Sequence of chain 1.B:
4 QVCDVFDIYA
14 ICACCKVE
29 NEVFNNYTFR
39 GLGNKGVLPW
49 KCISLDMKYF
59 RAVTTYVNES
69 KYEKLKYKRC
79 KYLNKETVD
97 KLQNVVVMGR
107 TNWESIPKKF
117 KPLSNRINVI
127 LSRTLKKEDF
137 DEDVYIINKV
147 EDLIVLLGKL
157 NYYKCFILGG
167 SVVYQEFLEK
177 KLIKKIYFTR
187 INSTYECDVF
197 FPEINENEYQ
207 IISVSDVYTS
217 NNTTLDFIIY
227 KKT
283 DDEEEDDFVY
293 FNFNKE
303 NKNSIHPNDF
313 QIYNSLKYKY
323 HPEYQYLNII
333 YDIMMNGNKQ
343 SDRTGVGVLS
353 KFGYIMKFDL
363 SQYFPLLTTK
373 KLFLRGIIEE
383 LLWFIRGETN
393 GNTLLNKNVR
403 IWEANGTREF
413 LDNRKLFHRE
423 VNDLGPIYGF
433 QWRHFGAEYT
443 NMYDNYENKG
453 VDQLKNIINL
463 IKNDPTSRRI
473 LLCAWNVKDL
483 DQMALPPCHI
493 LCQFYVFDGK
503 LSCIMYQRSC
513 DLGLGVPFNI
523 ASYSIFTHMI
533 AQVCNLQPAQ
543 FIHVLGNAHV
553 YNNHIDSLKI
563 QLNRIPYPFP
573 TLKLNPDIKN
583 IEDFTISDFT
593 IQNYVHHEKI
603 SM

The small molecule below binds the protein below.
Small molecule (SMILES): CCc1nc(N)nc(N)c1Cc1cccc(-c2cccc(C(=O)O)c2)c1

Binding-site contacts:
Ligand atom N4 contacts residue LEU164 of chain 1.B at 3.1 Å (h-bond).
Ligand atom N2 contacts residue ILE14 of chain 1.B at 3.6 Å.
Ligand atom C15 contacts residue PHE116 of chain 1.B at 3.7 Å (hydrophobic).
Ligand atom O2 contacts residue ARG59 of chain 1.B at 2.8 Å (salt-bridge).
Ligand atom C2 contacts residue ASP54 of chain 1.B at 3.3 Å.
Ligand atom N4 contacts residue ILE14 of chain 1.B at 3.0 Å (h-bond).
Ligand atom C18 contacts residue ARG59 of chain 1.B at 3.6 Å.
Ligand atom C9 contacts residue NDP1 of chain 1.G at 3.6 Å.
Ligand atom N2 contacts residue CYS15 of chain 1.B at 3.5 Å (h-bond).
Ligand atom C1 contacts residue ASP54 of chain 1.B at 3.4 Å.
Ligand atom C16 contacts residue PHE116 of chain 1.B at 3.6 Å (hydrophobic).
Ligand atom C7 contacts residue NDP1 of chain 1.G at 3.5 Å.
Ligand atom C10 contacts residue LEU164 of chain 1.B at 3.6 Å (hydrophobic).
Ligand atom C20 contacts residue MET55 of chain 1.B at 3.7 Å (hydrophobic).
Ligand atom N4 contacts residue NDP1 of chain 1.G at 3.4 Å.
Ligand atom C5 contacts residue NDP1 of chain 1.G at 3.5 Å.
Ligand atom N3 contacts residue ILE14 of chain 1.B at 3.4 Å (h-bond).
Ligand atom C14 contacts residue MET55 of chain 1.B at 3.6 Å (hydrophobic).
Ligand atom C4 contacts residue PHE58 of chain 1.B at 3.4 Å (hydrophobic).
Ligand atom C3 contacts residue ASP54 of chain 1.B at 3.5 Å.
Ligand atom C1 contacts residue NDP1 of chain 1.G at 3.6 Å.
Ligand atom O1 contacts residue LEU119 of chain 1.B at 3.4 Å.
Ligand atom N2 contacts residue THR185 of chain 1.B at 3.7 Å.
Ligand atom C13 contacts residue MET55 of chain 1.B at 3.7 Å (hydrophobic).
Ligand atom N3 contacts residue PHE58 of chain 1.B at 3.4 Å.
Ligand atom N4 contacts residue TYR170 of chain 1.B at 3.4 Å (h-bond).
Ligand atom N3 contacts residue CYS15 of chain 1.B at 3.4 Å.
Ligand atom C2 contacts residue MET55 of chain 1.B at 3.4 Å (hydrophobic).
Ligand atom C11 contacts residue PHE58 of chain 1.B at 3.7 Å (hydrophobic).
Ligand atom N1 contacts residue ASP54 of chain 1.B at 2.7 Å (salt-bridge).
Ligand atom C11 contacts residue ILE112 of chain 1.B at 3.6 Å (hydrophobic).
Ligand atom C5 contacts residue ILE14 of chain 1.B at 3.7 Å (hydrophobic).
Ligand atom C6 contacts residue NDP1 of chain 1.G at 3.7 Å.
Ligand atom C9 contacts residue LEU164 of chain 1.B at 3.5 Å (hydrophobic).
Ligand atom O1 contacts residue ARG122 of chain 1.B at 2.9 Å (salt-bridge).
Ligand atom C18 contacts residue LEU119 of chain 1.B at 3.5 Å (hydrophobic).
Ligand atom N1 contacts residue PHE58 of chain 1.B at 3.7 Å.
Ligand atom C19 contacts residue PHE58 of chain 1.B at 3.4 Å (hydrophobic).
Ligand atom C5 contacts residue PHE58 of chain 1.B at 3.5 Å (hydrophobic).
Ligand atom N2 contacts residue ASP54 of chain 1.B at 3.1 Å (salt-bridge).